Binding-site contacts:
Ligand atom N contacts residue TYR232 of chain 1.A at 3.8 Å.
Ligand atom O contacts residue CYS35 of chain 1.A at 3.2 Å.
Ligand atom C1 contacts residue LEU59 of chain 1.A at 4.1 Å (hydrophobic).
Ligand atom C9 contacts residue PHE37 of chain 1.A at 3.9 Å (hydrophobic).
Ligand atom C15 contacts residue ILE134 of chain 1.A at 4.0 Å (hydrophobic).
Ligand atom C16 contacts residue ILE134 of chain 1.A at 3.5 Å (hydrophobic).
Ligand atom C17 contacts residue ACN1 of chain 1.E at 3.3 Å.
Ligand atom C8 contacts residue ACN1 of chain 1.E at 3.9 Å.
Ligand atom C14 contacts residue ARG135 of chain 1.A at 3.9 Å.
Ligand atom O contacts residue MET32 of chain 1.A at 3.6 Å.
Ligand atom C18 contacts residue TYR232 of chain 1.A at 4.1 Å (hydrophobic).
Ligand atom C11 contacts residue TYR232 of chain 1.A at 3.5 Å (hydrophobic).
Ligand atom C1 contacts residue CYS35 of chain 1.A at 2.8 Å (hydrophobic).
Ligand atom C10 contacts residue TYR232 of chain 1.A at 3.7 Å (hydrophobic).
Ligand atom C7 contacts residue PHE37 of chain 1.A at 3.6 Å (hydrophobic).
Ligand atom C18 contacts residue ACN1 of chain 1.E at 4.0 Å.
Ligand atom C18 contacts residue PHE228 of chain 1.A at 4.0 Å (hydrophobic).
Ligand atom C16 contacts residue GLY131 of chain 1.A at 3.8 Å.
Ligand atom N1 contacts residue ACN1 of chain 1.E at 4.2 Å.
Ligand atom C12 contacts residue TYR232 of chain 1.A at 3.8 Å (hydrophobic).
Ligand atom C17 contacts residue ILE134 of chain 1.A at 4.0 Å (hydrophobic).
Ligand atom C16 contacts residue ACN1 of chain 1.E at 3.5 Å.
Ligand atom C2 contacts residue CYS35 of chain 1.A at 1.8 Å (hydrophobic).
Ligand atom C8 contacts residue PHE37 of chain 1.A at 4.1 Å (hydrophobic).
Ligand atom C2 contacts residue VAL75 of chain 1.A at 3.5 Å (hydrophobic).
Ligand atom S1 contacts residue PRO36 of chain 1.A at 4.0 Å.
Ligand atom C9 contacts residue ACN1 of chain 1.E at 3.8 Å.
Ligand atom C17 contacts residue LEU229 of chain 1.A at 3.9 Å (hydrophobic).
Ligand atom C2 contacts residue LEU59 of chain 1.A at 3.8 Å (hydrophobic).
Ligand atom C5 contacts residue TYR232 of chain 1.A at 3.5 Å (hydrophobic).
Ligand atom O contacts residue LEU59 of chain 1.A at 3.3 Å.
Ligand atom C contacts residue LEU59 of chain 1.A at 3.9 Å (hydrophobic).
Ligand atom N2 contacts residue TYR232 of chain 1.A at 3.4 Å.
Ligand atom C15 contacts residue LEU233 of chain 1.A at 4.0 Å (hydrophobic).
Ligand atom C15 contacts residue ARG135 of chain 1.A at 3.6 Å.
Ligand atom S1 contacts residue PHE228 of chain 1.A at 3.9 Å.
Ligand atom C15 contacts residue GLY131 of chain 1.A at 3.5 Å.
Ligand atom C13 contacts residue TYR232 of chain 1.A at 3.5 Å (hydrophobic).
Ligand atom C contacts residue CYS35 of chain 1.A at 3.4 Å (hydrophobic).
Ligand atom C12 contacts residue ACN1 of chain 1.E at 3.8 Å.

A protein and the small-molecule ligand that binds it are described below.
Small molecule (SMILES): CCC(=O)N(Cc1cc(C)no1)c1nc(-c2ccccc2)cs1

Sequence of chain 1.A:
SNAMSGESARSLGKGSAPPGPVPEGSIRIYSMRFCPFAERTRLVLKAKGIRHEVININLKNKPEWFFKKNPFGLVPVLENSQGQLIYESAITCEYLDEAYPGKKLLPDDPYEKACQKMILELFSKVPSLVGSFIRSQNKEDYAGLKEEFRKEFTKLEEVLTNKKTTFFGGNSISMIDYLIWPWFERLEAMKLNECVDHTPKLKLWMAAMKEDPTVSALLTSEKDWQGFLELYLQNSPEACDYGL